Sequence of chain 1.B:
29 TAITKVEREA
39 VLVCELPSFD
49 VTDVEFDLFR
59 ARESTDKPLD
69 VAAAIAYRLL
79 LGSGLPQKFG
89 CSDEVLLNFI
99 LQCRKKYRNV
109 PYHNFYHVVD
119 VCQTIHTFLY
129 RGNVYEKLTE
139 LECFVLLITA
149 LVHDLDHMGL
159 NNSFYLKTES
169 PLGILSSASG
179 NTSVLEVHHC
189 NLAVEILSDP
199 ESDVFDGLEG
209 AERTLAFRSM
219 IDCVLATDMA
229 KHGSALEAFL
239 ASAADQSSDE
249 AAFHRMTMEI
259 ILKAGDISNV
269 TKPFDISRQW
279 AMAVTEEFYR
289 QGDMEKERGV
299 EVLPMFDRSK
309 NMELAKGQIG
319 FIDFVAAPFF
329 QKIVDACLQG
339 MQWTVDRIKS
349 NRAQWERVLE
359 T

The protein below binds the small molecule below.
Small molecule (SMILES): COc1ccccc1COc1cc(C2=NN(C3CCCCCC3)C(=O)C2(C)C)ccc1OC

Binding-site contacts:
Ligand atom C5 contacts residue MET303 of chain 1.B at 3.3 Å (hydrophobic).
Ligand atom C12 contacts residue PHE319 of chain 1.B at 4.0 Å (hydrophobic).
Ligand atom C19 contacts residue MET303 of chain 1.B at 3.8 Å (hydrophobic).
Ligand atom C6 contacts residue MET303 of chain 1.B at 3.9 Å (hydrophobic).
Ligand atom O2 contacts residue PHE319 of chain 1.B at 3.9 Å.
Ligand atom O4 contacts residue MET227 of chain 1.B at 3.5 Å.
Ligand atom C14 contacts residue GLN316 of chain 1.B at 4.0 Å.
Ligand atom C15 contacts residue ASN267 of chain 1.B at 3.5 Å.
Ligand atom C1 contacts residue THR283 of chain 1.B at 3.5 Å.
Ligand atom O1 contacts residue GLN316 of chain 1.B at 3.0 Å (h-bond).
Ligand atom C9 contacts residue VAL282 of chain 1.B at 4.0 Å (hydrophobic).
Ligand atom N1 contacts residue PHE319 of chain 1.B at 3.8 Å.
Ligand atom C15 contacts residue VAL282 of chain 1.B at 3.8 Å (hydrophobic).
Ligand atom O1 contacts residue THR283 of chain 1.B at 3.6 Å.
Ligand atom C15 contacts residue ALA279 of chain 1.B at 3.9 Å (hydrophobic).
Ligand atom C15 contacts residue GLN316 of chain 1.B at 3.7 Å.
Ligand atom C5 contacts residue PHE286 of chain 1.B at 3.9 Å (hydrophobic).
Ligand atom C10 contacts residue PHE319 of chain 1.B at 3.6 Å (hydrophobic).
Ligand atom C8 contacts residue GLN316 of chain 1.B at 3.7 Å.
Ligand atom O3 contacts residue GLN316 of chain 1.B at 3.0 Å (h-bond).
Ligand atom C1 contacts residue GLY315 of chain 1.B at 3.7 Å.
Ligand atom C8 contacts residue PHE319 of chain 1.B at 3.5 Å (hydrophobic).
Ligand atom C16 contacts residue PHE319 of chain 1.B at 3.9 Å (hydrophobic).
Ligand atom C1 contacts residue GLN316 of chain 1.B at 3.6 Å.
Ligand atom O2 contacts residue GLN316 of chain 1.B at 3.0 Å (h-bond).
Ligand atom C26 contacts residue ILE265 of chain 1.B at 4.0 Å (hydrophobic).
Ligand atom C3 contacts residue THR283 of chain 1.B at 3.2 Å.
Ligand atom C16 contacts residue PHE286 of chain 1.B at 4.0 Å (hydrophobic).
Ligand atom C11 contacts residue PHE319 of chain 1.B at 3.7 Å (hydrophobic).
Ligand atom C9 contacts residue GLN316 of chain 1.B at 4.0 Å.
Ligand atom C20 contacts residue MET303 of chain 1.B at 4.0 Å (hydrophobic).
Ligand atom C4 contacts residue MET303 of chain 1.B at 4.0 Å (hydrophobic).
Ligand atom C8 contacts residue GLY315 of chain 1.B at 3.5 Å.
Ligand atom O3 contacts residue VAL282 of chain 1.B at 3.8 Å.
Ligand atom C14 contacts residue VAL282 of chain 1.B at 3.7 Å (hydrophobic).
Ligand atom O1 contacts residue GLY315 of chain 1.B at 3.6 Å.
Ligand atom C2 contacts residue THR283 of chain 1.B at 3.7 Å.
Ligand atom C9 contacts residue PHE319 of chain 1.B at 3.9 Å (hydrophobic).
Ligand atom C1 contacts residue LEU312 of chain 1.B at 3.2 Å (hydrophobic).
Ligand atom N1 contacts residue PHE286 of chain 1.B at 3.9 Å.